This small molecule binds to this protein.
Small molecule (SMILES): CSCC[C@H](NC(=O)[C@@H](NC(=O)[C@H](C)NC(=O)[C@H](Cc1ccccc1)NC(=O)[C@H](CC(N)=O)NC(=O)[C@H](Cc1ccc(O)cc1)NC(=O)[C@@H](NC(=O)[C@H](C)NC(=O)[C@H](C)N)C(C)C)[C@@H](C)O)C(=O)O

Binding-site contacts:
Ligand atom OD1 contacts residue GLN69 of chain 1.A at 3.4 Å (h-bond).
Ligand atom O contacts residue ASN79 of chain 1.A at 2.9 Å (h-bond).
Ligand atom O contacts residue TYR6 of chain 1.A at 3.4 Å.
Ligand atom CB contacts residue TRP72 of chain 1.A at 3.3 Å (hydrophobic).
Ligand atom ND2 contacts residue GLN96 of chain 1.A at 2.9 Å (h-bond).
Ligand atom O contacts residue LYS145 of chain 1.A at 3.2 Å (salt-bridge).
Ligand atom CE1 contacts residue HIS154 of chain 1.A at 3.2 Å.
Ligand atom OD1 contacts residue GLN96 of chain 1.A at 3.3 Å (h-bond).
Ligand atom CA contacts residue GLN69 of chain 1.A at 3.4 Å.
Ligand atom O contacts residue TRP72 of chain 1.A at 2.8 Å (h-bond).
Ligand atom O contacts residue TRP146 of chain 1.A at 3.2 Å (h-bond).
Ligand atom O contacts residue TYR158 of chain 1.A at 2.7 Å (h-bond).
Ligand atom CG contacts residue THR142 of chain 1.A at 3.4 Å.
Ligand atom CE2 contacts residue HIS154 of chain 1.A at 3.1 Å.
Ligand atom N contacts residue TYR155 of chain 1.A at 3.0 Å (h-bond).
Ligand atom CE contacts residue TRP72 of chain 1.A at 3.4 Å (hydrophobic).
Ligand atom OXT contacts residue TYR83 of chain 1.A at 2.8 Å (h-bond).
Ligand atom ND2 contacts residue GLN69 of chain 1.A at 3.3 Å (h-bond).
Ligand atom N contacts residue GLN69 of chain 1.A at 2.8 Å (h-bond).
Ligand atom O contacts residue TRP146 of chain 1.A at 2.8 Å (h-bond).
Ligand atom O contacts residue LYS145 of chain 1.A at 2.6 Å (salt-bridge).
Ligand atom N contacts residue LYS65 of chain 1.A at 3.0 Å (salt-bridge).
Ligand atom CG contacts residue GLN69 of chain 1.A at 3.4 Å.
Ligand atom N contacts residue SER76 of chain 1.A at 3.1 Å (h-bond).
Ligand atom N contacts residue GLU62 of chain 1.A at 2.9 Å (salt-bridge).
Ligand atom CA contacts residue GLU62 of chain 1.A at 3.2 Å.
Ligand atom OXT contacts residue THR142 of chain 1.A at 2.9 Å (h-bond).
Ligand atom CZ contacts residue HIS154 of chain 1.A at 3.0 Å.
Ligand atom CB contacts residue TYR155 of chain 1.A at 3.5 Å (hydrophobic).
Ligand atom CB contacts residue TYR6 of chain 1.A at 3.5 Å (hydrophobic).
Ligand atom CG2 contacts residue TYR158 of chain 1.A at 3.2 Å (hydrophobic).
Ligand atom OG1 contacts residue LYS145 of chain 1.A at 2.6 Å (salt-bridge).
Ligand atom CG2 contacts residue SER98 of chain 1.A at 2.7 Å.
Ligand atom ND2 contacts residue TRP72 of chain 1.A at 3.4 Å.
Ligand atom CB contacts residue LYS65 of chain 1.A at 3.4 Å.
Ligand atom N contacts residue TYR6 of chain 1.A at 3.2 Å (h-bond).
Ligand atom O contacts residue TRP72 of chain 1.A at 3.2 Å (h-bond).
Ligand atom CE1 contacts residue LYS65 of chain 1.A at 3.5 Å.
Ligand atom N contacts residue TYR170 of chain 1.A at 2.7 Å (h-bond).
Ligand atom O contacts residue LYS65 of chain 1.A at 2.8 Å (salt-bridge).

Sequence of chain 1.A:
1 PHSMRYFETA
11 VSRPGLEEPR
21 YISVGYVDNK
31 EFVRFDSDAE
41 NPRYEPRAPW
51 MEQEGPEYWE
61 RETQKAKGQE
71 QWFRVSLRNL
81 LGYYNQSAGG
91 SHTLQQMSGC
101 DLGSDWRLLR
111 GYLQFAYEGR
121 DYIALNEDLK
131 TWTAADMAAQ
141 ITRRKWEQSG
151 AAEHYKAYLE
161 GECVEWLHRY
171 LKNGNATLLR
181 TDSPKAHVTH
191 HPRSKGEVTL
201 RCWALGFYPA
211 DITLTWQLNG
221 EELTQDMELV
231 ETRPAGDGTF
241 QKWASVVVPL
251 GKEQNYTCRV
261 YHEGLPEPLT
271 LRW